Sequence of chain 1.A:
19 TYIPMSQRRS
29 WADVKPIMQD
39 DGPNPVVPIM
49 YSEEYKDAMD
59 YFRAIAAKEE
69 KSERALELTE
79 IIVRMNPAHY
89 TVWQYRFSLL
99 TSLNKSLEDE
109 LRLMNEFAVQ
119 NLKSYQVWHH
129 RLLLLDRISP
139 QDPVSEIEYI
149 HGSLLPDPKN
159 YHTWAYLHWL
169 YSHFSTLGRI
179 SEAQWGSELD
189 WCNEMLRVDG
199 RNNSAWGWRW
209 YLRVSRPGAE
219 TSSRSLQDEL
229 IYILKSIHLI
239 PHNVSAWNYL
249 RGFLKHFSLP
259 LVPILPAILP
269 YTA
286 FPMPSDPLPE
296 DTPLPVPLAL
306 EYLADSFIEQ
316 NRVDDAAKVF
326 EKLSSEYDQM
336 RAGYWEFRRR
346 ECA

Sequence of chain 1.B:
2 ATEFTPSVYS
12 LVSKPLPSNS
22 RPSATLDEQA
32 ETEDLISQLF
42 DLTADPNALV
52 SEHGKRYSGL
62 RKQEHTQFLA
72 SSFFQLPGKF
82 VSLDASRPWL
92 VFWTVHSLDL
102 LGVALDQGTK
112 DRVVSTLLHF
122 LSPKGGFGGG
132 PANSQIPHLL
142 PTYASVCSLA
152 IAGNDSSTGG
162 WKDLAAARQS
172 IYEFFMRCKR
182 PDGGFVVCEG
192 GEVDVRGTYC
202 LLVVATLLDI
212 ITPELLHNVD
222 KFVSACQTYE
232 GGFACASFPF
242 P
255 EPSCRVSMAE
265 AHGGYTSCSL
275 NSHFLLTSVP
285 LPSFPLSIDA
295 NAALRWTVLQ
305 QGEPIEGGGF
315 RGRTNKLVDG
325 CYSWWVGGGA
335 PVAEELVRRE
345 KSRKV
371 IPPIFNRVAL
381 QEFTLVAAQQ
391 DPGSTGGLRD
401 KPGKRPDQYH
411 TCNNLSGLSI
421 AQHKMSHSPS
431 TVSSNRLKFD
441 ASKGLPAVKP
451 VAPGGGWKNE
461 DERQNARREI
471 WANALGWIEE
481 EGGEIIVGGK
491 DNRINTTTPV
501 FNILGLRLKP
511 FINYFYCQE

A protein and the small-molecule ligand that binds it are described below.
Small molecule (SMILES): OC[C@@H]1O[C@@](CO)(O[C@H]2O[C@H](CO)[C@@H](O)[C@H](O)C2O)[C@@H](O)[C@H]1O

Binding-site contacts:
Ligand atom O4 contacts residue LYS69 of chain 1.A at 2.8 Å (salt-bridge).
Ligand atom C6 contacts residue LYS69 of chain 1.A at 4.1 Å.
Ligand atom C5 contacts residue SER96 of chain 1.A at 3.9 Å.
Ligand atom O6 contacts residue SER96 of chain 1.A at 2.8 Å (h-bond).
Ligand atom C4 contacts residue 3CX1 of chain 1.I at 3.7 Å.
Ligand atom C4 contacts residue ILE137 of chain 1.B at 4.1 Å (hydrophobic).
Ligand atom O1 contacts residue GLU190 of chain 1.B at 2.7 Å (salt-bridge).
Ligand atom O6 contacts residue 3CX1 of chain 1.I at 4.2 Å.
Ligand atom C2 contacts residue GLU190 of chain 1.B at 3.9 Å.
Ligand atom C5 contacts residue GLN92 of chain 1.A at 4.3 Å.
Ligand atom C6 contacts residue GLN92 of chain 1.A at 3.9 Å.
Ligand atom C5 contacts residue LYS69 of chain 1.A at 4.3 Å.
Ligand atom O4 contacts residue 3CX1 of chain 1.I at 2.8 Å (h-bond).
Ligand atom O5 contacts residue GLN92 of chain 1.A at 3.9 Å.
Ligand atom O2 contacts residue GLU67 of chain 1.A at 3.7 Å.
Ligand atom O5 contacts residue GLU190 of chain 1.B at 3.8 Å.
Ligand atom O6 contacts residue ILE137 of chain 1.B at 3.9 Å.
Ligand atom C4 contacts residue LYS69 of chain 1.A at 3.5 Å.
Ligand atom C6 contacts residue TYR93 of chain 1.A at 4.4 Å (hydrophobic).
Ligand atom O4 contacts residue GLU67 of chain 1.A at 3.5 Å.
Ligand atom C1 contacts residue GLU190 of chain 1.B at 3.0 Å.
Ligand atom O6 contacts residue GLN92 of chain 1.A at 2.7 Å (h-bond).
Ligand atom C6 contacts residue SER96 of chain 1.A at 3.3 Å.
Ligand atom O3 contacts residue GLU67 of chain 1.A at 2.8 Å (salt-bridge).
Ligand atom C1 contacts residue GLU190 of chain 1.B at 3.7 Å.
Ligand atom C3 contacts residue GLU190 of chain 1.B at 4.3 Å.
Ligand atom O3 contacts residue ILE137 of chain 1.B at 3.2 Å.
Ligand atom C6 contacts residue ALA64 of chain 1.A at 4.1 Å (hydrophobic).
Ligand atom C5 contacts residue GLU67 of chain 1.A at 4.3 Å.
Ligand atom O5 contacts residue GLN92 of chain 1.A at 4.1 Å.
Ligand atom O6 contacts residue GLN92 of chain 1.A at 4.1 Å.
Ligand atom O2 contacts residue GLU190 of chain 1.B at 4.4 Å.
Ligand atom C4 contacts residue GLU67 of chain 1.A at 4.3 Å.
Ligand atom C2 contacts residue GLU190 of chain 1.B at 4.0 Å.
Ligand atom O3 contacts residue GLU190 of chain 1.B at 3.8 Å.
Ligand atom O6 contacts residue TYR93 of chain 1.A at 4.2 Å.
Ligand atom C3 contacts residue ILE137 of chain 1.B at 4.0 Å (hydrophobic).
Ligand atom C6 contacts residue TYR93 of chain 1.A at 3.6 Å (hydrophobic).
Ligand atom O6 contacts residue TYR93 of chain 1.A at 3.8 Å.
Ligand atom C3 contacts residue GLU67 of chain 1.A at 3.9 Å.